Binding-site contacts:
Ligand atom C2 contacts residue ALA11 of chain 1.B at 3.6 Å (hydrophobic).
Ligand atom OE1 contacts residue LYS34 of chain 1.B at 3.5 Å.
Ligand atom N1 contacts residue ALA11 of chain 1.B at 3.5 Å.
Ligand atom N5 contacts residue NDP1 of chain 1.J at 3.5 Å (h-bond).
Ligand atom CB contacts residue SER37 of chain 1.B at 3.7 Å.
Ligand atom N3 contacts residue VAL9 of chain 1.B at 3.3 Å.
Ligand atom N3 contacts residue ALA11 of chain 1.B at 3.8 Å.
Ligand atom C4 contacts residue PHE36 of chain 1.B at 3.3 Å (hydrophobic).
Ligand atom C2 contacts residue ASP32 of chain 1.B at 3.6 Å.
Ligand atom OE2 contacts residue LYS34 of chain 1.B at 3.7 Å.
Ligand atom C2 contacts residue VAL10 of chain 1.B at 3.8 Å (hydrophobic).
Ligand atom C4A contacts residue NDP1 of chain 1.J at 3.1 Å.
Ligand atom O2 contacts residue SER37 of chain 1.B at 3.3 Å (h-bond).
Ligand atom OE2 contacts residue LEU33 of chain 1.B at 3.6 Å.
Ligand atom NA2 contacts residue ALA11 of chain 1.B at 3.3 Å.
Ligand atom CT contacts residue SER37 of chain 1.B at 3.6 Å.
Ligand atom NA2 contacts residue VAL10 of chain 1.B at 3.6 Å.
Ligand atom C14 contacts residue ILE62 of chain 1.B at 3.4 Å (hydrophobic).
Ligand atom C13 contacts residue ILE62 of chain 1.B at 3.6 Å (hydrophobic).
Ligand atom O1 contacts residue ARG70 of chain 1.B at 2.6 Å (salt-bridge).
Ligand atom O1 contacts residue SER37 of chain 1.B at 3.4 Å.
Ligand atom CB contacts residue LEU33 of chain 1.B at 3.6 Å (hydrophobic).
Ligand atom C8A contacts residue NDP1 of chain 1.J at 3.4 Å.
Ligand atom NA4 contacts residue PHE36 of chain 1.B at 3.3 Å.
Ligand atom CM contacts residue ILE62 of chain 1.B at 3.5 Å (hydrophobic).
Ligand atom N3 contacts residue PHE36 of chain 1.B at 3.8 Å.
Ligand atom NA4 contacts residue VAL9 of chain 1.B at 2.4 Å (h-bond).
Ligand atom N3 contacts residue VAL10 of chain 1.B at 3.5 Å (h-bond).
Ligand atom N10 contacts residue ILE62 of chain 1.B at 3.6 Å.
Ligand atom NA2 contacts residue THR134 of chain 1.B at 3.1 Å (h-bond).
Ligand atom C4 contacts residue NDP1 of chain 1.J at 3.4 Å.
Ligand atom NA2 contacts residue ASP32 of chain 1.B at 2.8 Å (salt-bridge).
Ligand atom O2 contacts residue ARG70 of chain 1.B at 2.8 Å (salt-bridge).
Ligand atom N contacts residue LEU67 of chain 1.B at 3.7 Å.
Ligand atom C4A contacts residue PHE36 of chain 1.B at 3.7 Å (hydrophobic).
Ligand atom CT contacts residue ARG70 of chain 1.B at 3.1 Å.
Ligand atom C16 contacts residue PHE36 of chain 1.B at 3.4 Å (hydrophobic).
Ligand atom N1 contacts residue ASP32 of chain 1.B at 2.9 Å (salt-bridge).
Ligand atom C4 contacts residue VAL9 of chain 1.B at 3.3 Å (hydrophobic).
Ligand atom N3 contacts residue NDP1 of chain 1.J at 3.8 Å.

Sequence of chain 1.B:
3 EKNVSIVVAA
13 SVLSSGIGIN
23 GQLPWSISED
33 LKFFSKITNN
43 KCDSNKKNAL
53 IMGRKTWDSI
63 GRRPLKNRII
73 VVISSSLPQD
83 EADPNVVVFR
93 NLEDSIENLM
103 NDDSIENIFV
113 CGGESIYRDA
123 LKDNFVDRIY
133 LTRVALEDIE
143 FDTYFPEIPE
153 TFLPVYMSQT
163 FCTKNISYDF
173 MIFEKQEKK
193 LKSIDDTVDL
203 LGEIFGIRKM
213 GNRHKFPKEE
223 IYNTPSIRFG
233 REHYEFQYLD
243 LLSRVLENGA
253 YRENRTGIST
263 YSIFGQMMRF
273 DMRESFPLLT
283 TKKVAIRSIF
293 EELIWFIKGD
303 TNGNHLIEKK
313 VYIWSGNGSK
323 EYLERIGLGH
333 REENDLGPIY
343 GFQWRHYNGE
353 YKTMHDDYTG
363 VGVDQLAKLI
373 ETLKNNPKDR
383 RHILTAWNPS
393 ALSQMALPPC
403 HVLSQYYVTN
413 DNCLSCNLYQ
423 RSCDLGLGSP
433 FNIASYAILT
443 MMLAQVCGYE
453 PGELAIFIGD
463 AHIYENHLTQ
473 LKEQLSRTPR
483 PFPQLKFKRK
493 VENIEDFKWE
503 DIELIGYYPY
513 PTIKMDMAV

The protein below binds the small molecule below.
Small molecule (SMILES): CN(Cc1cnc2nc(N)nc(N)c2n1)c1ccc(C(=O)N[C@@H](CCC(=O)O)C(=O)O)cc1